Sequence of chain 52.A:
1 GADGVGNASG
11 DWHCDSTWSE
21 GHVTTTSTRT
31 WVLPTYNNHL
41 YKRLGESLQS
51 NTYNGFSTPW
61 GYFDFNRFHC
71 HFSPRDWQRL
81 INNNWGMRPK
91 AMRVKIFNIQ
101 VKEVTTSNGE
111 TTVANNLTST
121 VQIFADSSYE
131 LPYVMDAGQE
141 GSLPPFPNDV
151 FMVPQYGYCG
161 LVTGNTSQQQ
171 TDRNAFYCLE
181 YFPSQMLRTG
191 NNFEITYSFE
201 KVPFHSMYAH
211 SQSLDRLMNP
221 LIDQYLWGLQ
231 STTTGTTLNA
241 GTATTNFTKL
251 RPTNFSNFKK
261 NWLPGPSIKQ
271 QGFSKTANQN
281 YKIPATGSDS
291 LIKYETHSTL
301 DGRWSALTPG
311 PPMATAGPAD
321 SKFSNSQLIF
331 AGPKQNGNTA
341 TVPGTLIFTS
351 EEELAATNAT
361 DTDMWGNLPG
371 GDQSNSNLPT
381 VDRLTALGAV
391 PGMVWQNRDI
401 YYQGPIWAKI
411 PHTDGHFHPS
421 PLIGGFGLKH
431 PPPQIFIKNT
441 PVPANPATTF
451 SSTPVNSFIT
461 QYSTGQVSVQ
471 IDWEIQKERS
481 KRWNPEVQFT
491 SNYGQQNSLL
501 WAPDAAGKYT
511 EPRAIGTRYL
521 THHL

The protein below binds the small molecule below.
Small molecule (SMILES): Nc1ncnc2c1ncn2[C@H]1C[C@H](O)[C@@H](COP(=O)(O)O)O1

Binding-site contacts:
Ligand atom O4' contacts residue PRO419 of chain 52.A at 4.3 Å.
Ligand atom C2' contacts residue PRO203 of chain 52.A at 4.0 Å (hydrophobic).
Ligand atom C4 contacts residue PRO419 of chain 52.A at 4.2 Å (hydrophobic).
Ligand atom N9 contacts residue PRO203 of chain 52.A at 4.2 Å.
Ligand atom C8 contacts residue HIS418 of chain 52.A at 3.7 Å.
Ligand atom O1P contacts residue HIS416 of chain 52.A at 4.2 Å.
Ligand atom N6 contacts residue GLY427 of chain 52.A at 2.8 Å (h-bond).
Ligand atom C6 contacts residue PRO203 of chain 52.A at 4.4 Å (hydrophobic).
Ligand atom O4' contacts residue HIS418 of chain 52.A at 4.1 Å.
Ligand atom N7 contacts residue SER420 of chain 52.A at 3.9 Å.
Ligand atom N1 contacts residue PRO419 of chain 52.A at 3.5 Å (h-bond).
Ligand atom C1' contacts residue HIS418 of chain 52.A at 4.1 Å.
Ligand atom C5 contacts residue PRO203 of chain 52.A at 4.3 Å (hydrophobic).
Ligand atom N6 contacts residue GLY425 of chain 52.A at 4.1 Å.
Ligand atom N3 contacts residue PRO203 of chain 52.A at 4.4 Å.
Ligand atom P contacts residue HIS416 of chain 52.A at 4.0 Å.
Ligand atom N7 contacts residue PRO419 of chain 52.A at 4.3 Å.
Ligand atom C8 contacts residue PRO203 of chain 52.A at 4.4 Å (hydrophobic).
Ligand atom N6 contacts residue PHE426 of chain 52.A at 3.8 Å.
Ligand atom C6 contacts residue VAL202 of chain 52.A at 3.9 Å (hydrophobic).
Ligand atom N3 contacts residue PRO419 of chain 52.A at 4.3 Å.
Ligand atom O2P contacts residue HIS416 of chain 52.A at 2.8 Å (h-bond).
Ligand atom N6 contacts residue SER420 of chain 52.A at 4.0 Å.
Ligand atom N6 contacts residue VAL202 of chain 52.A at 4.0 Å.
Ligand atom N1 contacts residue GLY427 of chain 52.A at 2.7 Å (h-bond).
Ligand atom O2P contacts residue PRO419 of chain 52.A at 4.2 Å.
Ligand atom C2 contacts residue VAL202 of chain 52.A at 4.3 Å (hydrophobic).
Ligand atom N6 contacts residue PRO419 of chain 52.A at 3.4 Å (h-bond).
Ligand atom C6 contacts residue GLY427 of chain 52.A at 3.7 Å.
Ligand atom N1 contacts residue VAL202 of chain 52.A at 3.7 Å.
Ligand atom C2 contacts residue GLY427 of chain 52.A at 3.4 Å.
Ligand atom C6 contacts residue SER420 of chain 52.A at 4.3 Å.
Ligand atom C5 contacts residue PRO419 of chain 52.A at 3.7 Å (hydrophobic).
Ligand atom C4 contacts residue PRO203 of chain 52.A at 4.2 Å (hydrophobic).
Ligand atom O5' contacts residue PRO419 of chain 52.A at 3.9 Å.
Ligand atom C2 contacts residue PRO419 of chain 52.A at 4.0 Å (hydrophobic).
Ligand atom C5 contacts residue SER420 of chain 52.A at 4.3 Å.
Ligand atom N9 contacts residue HIS418 of chain 52.A at 4.3 Å.
Ligand atom N7 contacts residue HIS418 of chain 52.A at 4.4 Å.
Ligand atom C6 contacts residue PRO419 of chain 52.A at 3.2 Å (hydrophobic).